Sequence of chain 1.A:
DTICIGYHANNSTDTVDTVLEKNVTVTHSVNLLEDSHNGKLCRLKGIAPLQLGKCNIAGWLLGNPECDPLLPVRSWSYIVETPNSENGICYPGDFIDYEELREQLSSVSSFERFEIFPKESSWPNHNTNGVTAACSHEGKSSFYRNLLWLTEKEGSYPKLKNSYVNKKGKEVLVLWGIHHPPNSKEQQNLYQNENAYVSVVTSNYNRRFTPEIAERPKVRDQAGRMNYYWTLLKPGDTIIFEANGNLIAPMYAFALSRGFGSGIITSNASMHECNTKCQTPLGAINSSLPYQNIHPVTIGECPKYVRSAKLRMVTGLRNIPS

Sequence of chain 1.B:
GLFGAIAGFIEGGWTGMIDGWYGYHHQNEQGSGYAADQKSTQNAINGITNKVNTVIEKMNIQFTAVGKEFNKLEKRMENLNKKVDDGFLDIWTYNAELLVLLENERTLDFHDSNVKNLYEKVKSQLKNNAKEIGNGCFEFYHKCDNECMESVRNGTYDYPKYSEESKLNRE

Binding-site contacts:
Ligand atom CD2 contacts residue ASP19 of chain 1.B at 3.7 Å.
Ligand atom CE1 contacts residue VAL30 of chain 1.A at 3.4 Å (hydrophobic).
Ligand atom OH contacts residue THR315 of chain 1.A at 2.8 Å (h-bond).
Ligand atom CA contacts residue GLN42 of chain 1.B at 3.7 Å.
Ligand atom CA contacts residue ASN53 of chain 1.B at 3.7 Å.
Ligand atom CD1 contacts residue ILE48 of chain 1.B at 3.6 Å (hydrophobic).
Ligand atom O contacts residue THR49 of chain 1.B at 3.5 Å.
Ligand atom CZ contacts residue THR315 of chain 1.A at 3.8 Å.
Ligand atom CE2 contacts residue ASP19 of chain 1.B at 3.6 Å.
Ligand atom CE3 contacts residue GLN38 of chain 1.B at 3.2 Å.
Ligand atom CZ3 contacts residue GLN38 of chain 1.B at 3.4 Å.
Ligand atom CE2 contacts residue GLY20 of chain 1.B at 3.6 Å.
Ligand atom CZ contacts residue GLY20 of chain 1.B at 3.5 Å.
Ligand atom CLZ contacts residue GLY20 of chain 1.B at 3.5 Å.
Ligand atom CD1 contacts residue THR49 of chain 1.B at 3.7 Å.
Ligand atom OG contacts residue GLN42 of chain 1.B at 3.6 Å (h-bond).
Ligand atom CLE1 contacts residue TRP21 of chain 1.B at 3.6 Å.
Ligand atom CG contacts residue THR49 of chain 1.B at 3.4 Å.
Ligand atom CD2 contacts residue TRP21 of chain 1.B at 3.7 Å (hydrophobic).
Ligand atom CE1 contacts residue GLY20 of chain 1.B at 3.7 Å.
Ligand atom O contacts residue ASN53 of chain 1.B at 3.6 Å (h-bond).
Ligand atom CD2 contacts residue GLN38 of chain 1.B at 3.7 Å.
Ligand atom CLZ contacts residue HIS28 of chain 1.A at 3.7 Å.
Ligand atom CH2 contacts residue GLN38 of chain 1.B at 3.5 Å.
Ligand atom NE1 contacts residue ASP19 of chain 1.B at 3.0 Å (salt-bridge).
Ligand atom CZ2 contacts residue ASP19 of chain 1.B at 3.5 Å.
Ligand atom CN contacts residue THR49 of chain 1.B at 3.1 Å.
Ligand atom CE2 contacts residue ILE18 of chain 1.B at 3.1 Å (hydrophobic).
Ligand atom CD2 contacts residue ILE18 of chain 1.B at 3.5 Å (hydrophobic).
Ligand atom CB contacts residue ASN53 of chain 1.B at 3.0 Å.
Ligand atom N contacts residue ASN53 of chain 1.B at 3.3 Å (h-bond).
Ligand atom CD2 contacts residue ILE56 of chain 1.B at 3.8 Å (hydrophobic).
Ligand atom CD2 contacts residue HIS28 of chain 1.A at 3.5 Å.
Ligand atom CH2 contacts residue THR41 of chain 1.B at 3.6 Å.
Ligand atom CLZ contacts residue HIS8 of chain 1.A at 3.6 Å.
Ligand atom CE2 contacts residue ASP19 of chain 1.B at 3.6 Å.
Ligand atom CE2 contacts residue HIS28 of chain 1.A at 3.5 Å.
Ligand atom N contacts residue GLN42 of chain 1.B at 3.4 Å (h-bond).
Ligand atom CLZ contacts residue TRP21 of chain 1.B at 3.7 Å.
Ligand atom CE2 contacts residue TRP21 of chain 1.B at 3.7 Å (hydrophobic).

The protein below binds the small molecule below.
Small molecule (SMILES): CC(=O)N[C@@H](CCCc1ccccc1)C(=O)N[C@H]1CCCNC(=O)[C@@H](NC(=O)CCN)CNC(=O)[C@H](CO)NC(=O)[C@H](CC(C)C)NC(=O)[C@H](CC2=c3ccccc3=NC2)NC(=O)[C@H](CCC(=O)O)NC(=O)[C@H](Cc2ccc(Cl)c(Cl)c2)NC(=O)[C@H](Cc2ccc(O)cc2)NC(=O)[C@H](CCC(=O)O)NC(=O)[C@H](CC(C)C)N(C)C1=O